Sequence of chain 1.D:
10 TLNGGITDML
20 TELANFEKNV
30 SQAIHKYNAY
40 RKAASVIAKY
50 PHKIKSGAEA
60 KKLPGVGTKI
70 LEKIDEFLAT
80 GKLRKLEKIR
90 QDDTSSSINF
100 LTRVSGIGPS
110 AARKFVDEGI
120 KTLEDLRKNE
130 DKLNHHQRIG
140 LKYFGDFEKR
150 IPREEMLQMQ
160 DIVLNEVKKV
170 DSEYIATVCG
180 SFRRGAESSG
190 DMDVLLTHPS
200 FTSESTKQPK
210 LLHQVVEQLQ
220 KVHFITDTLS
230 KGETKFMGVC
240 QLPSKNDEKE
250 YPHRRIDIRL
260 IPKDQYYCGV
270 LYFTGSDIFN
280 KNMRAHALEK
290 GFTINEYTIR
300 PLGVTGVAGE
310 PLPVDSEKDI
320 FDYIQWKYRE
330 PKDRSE

Binding-site contacts:
Ligand atom PG contacts residue GLY189 of chain 1.D at 3.5 Å.
Ligand atom O3' contacts residue PHE272 of chain 1.D at 3.7 Å.
Ligand atom O1B contacts residue MG1 of chain 1.G at 2.1 Å.
Ligand atom O1B contacts residue GLY179 of chain 1.D at 3.3 Å.
Ligand atom C4 contacts residue ASP276 of chain 1.D at 3.5 Å.
Ligand atom C2' contacts residue GLY274 of chain 1.D at 3.6 Å.
Ligand atom O2G contacts residue GLY189 of chain 1.D at 3.1 Å (h-bond).
Ligand atom O2 contacts residue TYR271 of chain 1.D at 3.2 Å.
Ligand atom N3 contacts residue ASP276 of chain 1.D at 3.6 Å.
Ligand atom C2' contacts residue ASN279 of chain 1.D at 3.5 Å.
Ligand atom O3A contacts residue MG1 of chain 1.G at 3.4 Å.
Ligand atom O1G contacts residue ASP190 of chain 1.D at 2.9 Å (salt-bridge).
Ligand atom O3' contacts residue ARG183 of chain 1.D at 3.5 Å (salt-bridge).
Ligand atom O1G contacts residue MG1 of chain 1.G at 2.1 Å.
Ligand atom O2 contacts residue ASN279 of chain 1.D at 3.1 Å (h-bond).
Ligand atom O1B contacts residue SER180 of chain 1.D at 3.1 Å (h-bond).
Ligand atom C5 contacts residue ASP276 of chain 1.D at 3.6 Å.
Ligand atom O1A contacts residue ASP190 of chain 1.D at 3.0 Å (salt-bridge).
Ligand atom O1B contacts residue ASP192 of chain 1.D at 3.0 Å (salt-bridge).
Ligand atom CL1 contacts residue ARG183 of chain 1.D at 3.3 Å.
Ligand atom C1' contacts residue TYR271 of chain 1.D at 3.5 Å (hydrophobic).
Ligand atom C4' contacts residue PHE272 of chain 1.D at 3.4 Å (hydrophobic).
Ligand atom O1A contacts residue MG1 of chain 1.G at 2.1 Å.
Ligand atom O3G contacts residue MG1 of chain 1.G at 3.5 Å.
Ligand atom C5' contacts residue ASP192 of chain 1.D at 3.4 Å.
Ligand atom O1A contacts residue ASP192 of chain 1.D at 2.9 Å (salt-bridge).
Ligand atom O1A contacts residue NA1 of chain 1.H at 2.5 Å (h-bond).
Ligand atom O2B contacts residue SER180 of chain 1.D at 3.7 Å.
Ligand atom PB contacts residue MG1 of chain 1.G at 3.1 Å.
Ligand atom O3G contacts residue SER188 of chain 1.D at 3.6 Å.
Ligand atom PG contacts residue MG1 of chain 1.G at 3.2 Å.
Ligand atom PA contacts residue NA1 of chain 1.H at 3.5 Å.
Ligand atom CL1 contacts residue SER180 of chain 1.D at 3.7 Å.
Ligand atom O3' contacts residue THR273 of chain 1.D at 3.5 Å (h-bond).
Ligand atom PA contacts residue MG1 of chain 1.G at 3.2 Å.
Ligand atom O3' contacts residue GLY274 of chain 1.D at 3.4 Å.
Ligand atom O2B contacts residue ARG183 of chain 1.D at 2.8 Å (salt-bridge).
Ligand atom O3G contacts residue GLY189 of chain 1.D at 3.1 Å (h-bond).
Ligand atom O3G contacts residue SER180 of chain 1.D at 2.5 Å (h-bond).
Ligand atom C2' contacts residue TYR271 of chain 1.D at 3.4 Å (hydrophobic).

A protein and the small-molecule ligand that binds it are described below.
Small molecule (SMILES): Cc1cn([C@H]2C[C@H](O)[C@@H](COP(=O)(O)OP(=O)(O)C(Cl)(Cl)P(=O)(O)O)O2)c(=O)[nH]c1=O